Sequence of chain 12.B:
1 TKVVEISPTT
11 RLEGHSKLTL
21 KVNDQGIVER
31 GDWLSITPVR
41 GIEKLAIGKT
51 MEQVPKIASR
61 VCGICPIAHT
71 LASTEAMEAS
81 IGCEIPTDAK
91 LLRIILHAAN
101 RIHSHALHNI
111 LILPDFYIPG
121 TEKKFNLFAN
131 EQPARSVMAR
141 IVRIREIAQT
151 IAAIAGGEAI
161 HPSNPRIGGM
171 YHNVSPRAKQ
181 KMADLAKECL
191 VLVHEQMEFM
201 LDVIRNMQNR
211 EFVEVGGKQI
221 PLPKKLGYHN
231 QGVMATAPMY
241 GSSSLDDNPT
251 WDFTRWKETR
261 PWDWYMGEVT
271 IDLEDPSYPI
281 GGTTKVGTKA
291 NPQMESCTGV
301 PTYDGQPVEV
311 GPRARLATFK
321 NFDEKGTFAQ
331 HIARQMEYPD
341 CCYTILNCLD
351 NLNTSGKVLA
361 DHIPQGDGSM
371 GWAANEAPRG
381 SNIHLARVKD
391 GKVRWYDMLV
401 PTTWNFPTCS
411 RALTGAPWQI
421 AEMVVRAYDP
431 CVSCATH

This small molecule binds to this protein.
Small molecule (SMILES): N#C[Fe]([Ni])(C#N)C=O

Binding-site contacts:
Ligand atom C2 contacts residue CYS434 of chain 12.B at 3.1 Å (hydrophobic).
Ligand atom NI contacts residue CYS434 of chain 12.B at 2.6 Å.
Ligand atom FE contacts residue CYS65 of chain 12.B at 2.4 Å.
Ligand atom C3 contacts residue CYS65 of chain 12.B at 3.1 Å (hydrophobic).
Ligand atom N1 contacts residue ALA377 of chain 12.B at 3.4 Å.
Ligand atom C3 contacts residue VAL400 of chain 12.B at 3.6 Å (hydrophobic).
Ligand atom N2 contacts residue PRO401 of chain 12.B at 3.3 Å.
Ligand atom C3 contacts residue CYS434 of chain 12.B at 3.3 Å (hydrophobic).
Ligand atom C3 contacts residue HIS69 of chain 12.B at 3.5 Å.
Ligand atom O3 contacts residue VAL400 of chain 12.B at 3.6 Å.
Ligand atom O3 contacts residue ASN382 of chain 12.B at 3.1 Å.
Ligand atom N2 contacts residue VAL400 of chain 12.B at 3.9 Å.
Ligand atom O3 contacts residue PRO401 of chain 12.B at 3.4 Å.
Ligand atom N2 contacts residue THR402 of chain 12.B at 2.8 Å (h-bond).
Ligand atom C1 contacts residue CYS65 of chain 12.B at 3.1 Å (hydrophobic).
Ligand atom C2 contacts residue VAL400 of chain 12.B at 3.8 Å (hydrophobic).
Ligand atom N1 contacts residue PRO378 of chain 12.B at 3.2 Å.
Ligand atom O3 contacts residue HIS69 of chain 12.B at 3.5 Å.
Ligand atom C2 contacts residue THR402 of chain 12.B at 3.8 Å.
Ligand atom NI contacts residue CYS65 of chain 12.B at 2.5 Å.
Ligand atom O3 contacts residue ALA68 of chain 12.B at 3.6 Å.
Ligand atom N1 contacts residue CYS65 of chain 12.B at 3.5 Å.
Ligand atom C2 contacts residue ARG379 of chain 12.B at 3.8 Å.
Ligand atom C2 contacts residue PRO401 of chain 12.B at 3.5 Å (hydrophobic).
Ligand atom C1 contacts residue ARG379 of chain 12.B at 3.5 Å.
Ligand atom O3 contacts residue ALA377 of chain 12.B at 3.4 Å.
Ligand atom N2 contacts residue CYS434 of chain 12.B at 3.4 Å.
Ligand atom C3 contacts residue ALA68 of chain 12.B at 4.1 Å (hydrophobic).
Ligand atom C3 contacts residue ALA377 of chain 12.B at 3.7 Å (hydrophobic).
Ligand atom C2 contacts residue CYS431 of chain 12.B at 3.7 Å (hydrophobic).
Ligand atom NI contacts residue CYS431 of chain 12.B at 2.4 Å.
Ligand atom FE contacts residue CYS434 of chain 12.B at 2.5 Å.
Ligand atom C3 contacts residue PRO401 of chain 12.B at 3.5 Å (hydrophobic).
Ligand atom NI contacts residue CYS62 of chain 12.B at 2.3 Å.
Ligand atom C1 contacts residue ALA377 of chain 12.B at 3.7 Å (hydrophobic).
Ligand atom N2 contacts residue CYS431 of chain 12.B at 3.8 Å.
Ligand atom C1 contacts residue PRO378 of chain 12.B at 4.1 Å (hydrophobic).
Ligand atom N1 contacts residue ARG379 of chain 12.B at 3.0 Å (salt-bridge).
Ligand atom O3 contacts residue CYS65 of chain 12.B at 3.9 Å.
Ligand atom N2 contacts residue ARG379 of chain 12.B at 3.9 Å.